Sequence of chain 1.A:
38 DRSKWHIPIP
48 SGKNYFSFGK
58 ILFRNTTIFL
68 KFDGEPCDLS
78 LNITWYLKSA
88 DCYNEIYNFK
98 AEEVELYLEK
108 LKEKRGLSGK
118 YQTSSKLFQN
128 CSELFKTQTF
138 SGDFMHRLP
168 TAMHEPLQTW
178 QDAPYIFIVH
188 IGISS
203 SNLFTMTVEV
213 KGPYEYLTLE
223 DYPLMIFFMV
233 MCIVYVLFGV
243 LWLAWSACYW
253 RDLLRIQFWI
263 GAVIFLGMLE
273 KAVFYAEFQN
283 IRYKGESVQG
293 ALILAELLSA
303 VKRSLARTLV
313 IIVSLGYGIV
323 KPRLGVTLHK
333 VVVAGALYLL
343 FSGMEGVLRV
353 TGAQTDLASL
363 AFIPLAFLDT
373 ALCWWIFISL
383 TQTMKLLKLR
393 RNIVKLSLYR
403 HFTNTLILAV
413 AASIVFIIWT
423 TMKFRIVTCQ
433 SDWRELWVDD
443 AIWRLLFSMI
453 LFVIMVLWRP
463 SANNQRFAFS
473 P

Binding-site contacts:
Ligand atom C6 contacts residue GLN126 of chain 1.A at 4.2 Å.
Ligand atom O5 contacts residue ASN127 of chain 1.A at 2.3 Å (h-bond).
Ligand atom O6 contacts residue ASN127 of chain 1.A at 4.0 Å.
Ligand atom C7 contacts residue ASN127 of chain 1.A at 3.6 Å.
Ligand atom O6 contacts residue GLN126 of chain 1.A at 3.4 Å.
Ligand atom C5 contacts residue ASN127 of chain 1.A at 3.6 Å.
Ligand atom C1 contacts residue ASN127 of chain 1.A at 1.4 Å.
Ligand atom O7 contacts residue ASN127 of chain 1.A at 3.8 Å.
Ligand atom C2 contacts residue ASN127 of chain 1.A at 2.4 Å.
Ligand atom C3 contacts residue ASN127 of chain 1.A at 3.7 Å.
Ligand atom O5 contacts residue GLN126 of chain 1.A at 3.9 Å.
Ligand atom N2 contacts residue ASN127 of chain 1.A at 3.0 Å (h-bond).
Ligand atom C4 contacts residue ASN127 of chain 1.A at 4.0 Å.

This protein binds this small molecule.
Small molecule (SMILES): CC(=O)N[C@H]1[C@H](O[C@H]2[C@H](O)[C@@H](NC(C)=O)CO[C@@H]2CO)O[C@H](CO)[C@@H](O[C@@H]2O[C@H](CO)[C@@H](O)[C@H](O)[C@@H]2O)[C@@H]1O